Sequence of chain 1.G:
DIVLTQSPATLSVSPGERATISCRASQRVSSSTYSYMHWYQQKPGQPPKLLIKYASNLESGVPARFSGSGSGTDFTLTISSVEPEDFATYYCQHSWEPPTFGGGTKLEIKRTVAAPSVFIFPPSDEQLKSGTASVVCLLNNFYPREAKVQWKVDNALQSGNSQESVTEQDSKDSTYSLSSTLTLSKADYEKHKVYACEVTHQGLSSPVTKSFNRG

The small molecule below binds the protein below.
Small molecule (SMILES): C[N+](C)(C)[O-]

Binding-site contacts:
Ligand atom CAD contacts residue GLU169 of chain 1.G at 4.4 Å.
Ligand atom CAA contacts residue PHE87 of chain 1.G at 4.0 Å (hydrophobic).
Ligand atom OAE contacts residue GLN170 of chain 1.G at 4.4 Å.
Ligand atom CAB contacts residue PHE87 of chain 1.G at 4.4 Å (hydrophobic).
Ligand atom CAB contacts residue GLN170 of chain 1.G at 4.2 Å.
Ligand atom NAC contacts residue GLN170 of chain 1.G at 4.4 Å.
Ligand atom CAD contacts residue GLN170 of chain 1.G at 3.7 Å.
Ligand atom CAB contacts residue ILE110 of chain 1.G at 3.2 Å (hydrophobic).